Sequence of chain 1.C:
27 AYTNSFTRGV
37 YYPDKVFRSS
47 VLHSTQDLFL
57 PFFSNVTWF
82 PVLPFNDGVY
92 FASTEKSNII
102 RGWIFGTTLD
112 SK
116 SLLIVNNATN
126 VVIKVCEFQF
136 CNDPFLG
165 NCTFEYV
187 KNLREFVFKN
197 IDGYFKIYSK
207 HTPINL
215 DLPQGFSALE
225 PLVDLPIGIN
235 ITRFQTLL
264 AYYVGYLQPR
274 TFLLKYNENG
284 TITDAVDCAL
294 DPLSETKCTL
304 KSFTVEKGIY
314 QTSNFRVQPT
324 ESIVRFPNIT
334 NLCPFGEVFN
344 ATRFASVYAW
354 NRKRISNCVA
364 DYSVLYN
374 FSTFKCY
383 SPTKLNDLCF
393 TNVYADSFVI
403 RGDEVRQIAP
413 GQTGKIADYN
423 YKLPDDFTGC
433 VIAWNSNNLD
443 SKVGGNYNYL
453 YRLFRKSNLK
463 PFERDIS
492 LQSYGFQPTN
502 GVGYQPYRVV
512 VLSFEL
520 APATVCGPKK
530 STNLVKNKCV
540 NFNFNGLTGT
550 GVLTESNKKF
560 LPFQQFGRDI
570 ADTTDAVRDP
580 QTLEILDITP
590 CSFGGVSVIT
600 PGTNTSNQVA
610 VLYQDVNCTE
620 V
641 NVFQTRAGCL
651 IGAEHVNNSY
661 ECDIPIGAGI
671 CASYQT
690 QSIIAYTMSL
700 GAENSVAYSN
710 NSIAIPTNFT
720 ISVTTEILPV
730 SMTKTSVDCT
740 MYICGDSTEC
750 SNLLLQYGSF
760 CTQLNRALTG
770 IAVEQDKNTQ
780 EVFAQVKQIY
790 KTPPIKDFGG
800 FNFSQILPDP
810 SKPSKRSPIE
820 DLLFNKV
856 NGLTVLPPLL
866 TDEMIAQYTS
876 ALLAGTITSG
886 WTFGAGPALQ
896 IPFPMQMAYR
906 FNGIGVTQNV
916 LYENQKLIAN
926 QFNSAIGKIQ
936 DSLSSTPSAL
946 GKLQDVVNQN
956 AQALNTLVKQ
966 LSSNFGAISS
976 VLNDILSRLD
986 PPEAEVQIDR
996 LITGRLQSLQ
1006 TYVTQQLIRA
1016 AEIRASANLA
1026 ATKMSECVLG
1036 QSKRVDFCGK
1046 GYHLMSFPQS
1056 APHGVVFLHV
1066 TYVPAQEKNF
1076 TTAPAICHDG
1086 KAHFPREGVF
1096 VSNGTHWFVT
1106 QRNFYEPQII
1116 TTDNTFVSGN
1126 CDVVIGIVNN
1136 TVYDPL

A small-molecule ligand and the protein it binds are described below.
Small molecule (SMILES): CC(=O)N[C@@H]1[C@@H](O)[C@H](O)[C@@H](CO)O[C@H]1O

Binding-site contacts:
Ligand atom C2 contacts residue ASN603 of chain 1.C at 2.5 Å.
Ligand atom N2 contacts residue ASN603 of chain 1.C at 2.9 Å (h-bond).
Ligand atom C1 contacts residue ASN603 of chain 1.C at 1.5 Å.
Ligand atom C5 contacts residue ASN603 of chain 1.C at 3.7 Å.
Ligand atom C3 contacts residue ASN603 of chain 1.C at 3.8 Å.
Ligand atom C7 contacts residue ASN603 of chain 1.C at 3.4 Å.
Ligand atom O6 contacts residue ASN603 of chain 1.C at 4.5 Å.
Ligand atom C8 contacts residue ASN603 of chain 1.C at 4.5 Å.
Ligand atom O7 contacts residue ASN603 of chain 1.C at 3.4 Å (h-bond).
Ligand atom O7 contacts residue THR604 of chain 1.C at 4.1 Å.
Ligand atom C4 contacts residue ASN603 of chain 1.C at 4.3 Å.
Ligand atom O5 contacts residue ASN603 of chain 1.C at 2.4 Å (h-bond).